A protein and the small-molecule ligand that binds it are described below.
Small molecule (SMILES): CSCC[C@H](NC(=O)[C@H](Cc1ccc(O)cc1)NC(=O)[C@@H]1CCCN1C(=O)[C@H](Cc1ccccc1)NC(=O)[C@@H](NC(=O)CNC(=O)[C@@H]1CCCN1C(=O)[C@H](C)NC(=O)[C@@H](N)Cc1ccccc1)C(C)C)C(=O)O

Sequence of chain 1.A:
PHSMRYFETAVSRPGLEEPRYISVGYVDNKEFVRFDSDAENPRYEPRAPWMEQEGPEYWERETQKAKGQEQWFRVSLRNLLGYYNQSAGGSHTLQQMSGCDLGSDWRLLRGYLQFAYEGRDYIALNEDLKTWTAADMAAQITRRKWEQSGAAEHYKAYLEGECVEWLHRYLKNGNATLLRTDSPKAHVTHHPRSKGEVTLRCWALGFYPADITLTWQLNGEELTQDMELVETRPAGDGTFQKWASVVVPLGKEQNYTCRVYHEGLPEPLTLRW

Binding-site contacts:
Ligand atom CE1 contacts residue TYR155 of chain 1.A at 3.2 Å (hydrophobic).
Ligand atom CZ contacts residue GLU162 of chain 1.A at 3.2 Å.
Ligand atom CB contacts residue TYR155 of chain 1.A at 3.3 Å (hydrophobic).
Ligand atom N contacts residue SER76 of chain 1.A at 3.4 Å (h-bond).
Ligand atom O contacts residue TYR6 of chain 1.A at 3.4 Å.
Ligand atom O contacts residue TRP146 of chain 1.A at 2.5 Å (h-bond).
Ligand atom C contacts residue TYR83 of chain 1.A at 3.2 Å (hydrophobic).
Ligand atom O contacts residue TYR83 of chain 1.A at 3.2 Å (h-bond).
Ligand atom CE contacts residue PHE115 of chain 1.A at 3.4 Å (hydrophobic).
Ligand atom CD1 contacts residue TYR155 of chain 1.A at 3.5 Å (hydrophobic).
Ligand atom CE2 contacts residue LYS65 of chain 1.A at 3.4 Å.
Ligand atom N contacts residue TYR6 of chain 1.A at 3.4 Å (h-bond).
Ligand atom CE contacts residue LEU94 of chain 1.A at 3.3 Å (hydrophobic).
Ligand atom CD1 contacts residue LYS65 of chain 1.A at 3.1 Å.
Ligand atom CB contacts residue TRP166 of chain 1.A at 3.1 Å (hydrophobic).
Ligand atom O contacts residue TYR158 of chain 1.A at 3.0 Å (h-bond).
Ligand atom CD2 contacts residue LYS65 of chain 1.A at 3.4 Å.
Ligand atom N contacts residue GLU62 of chain 1.A at 2.8 Å (salt-bridge).
Ligand atom O contacts residue GLN69 of chain 1.A at 3.4 Å (h-bond).
Ligand atom CG contacts residue TRP146 of chain 1.A at 3.4 Å (hydrophobic).
Ligand atom O contacts residue LYS65 of chain 1.A at 3.1 Å.
Ligand atom CG contacts residue GLN69 of chain 1.A at 3.3 Å.
Ligand atom O contacts residue LYS145 of chain 1.A at 3.1 Å (salt-bridge).
Ligand atom CG contacts residue TRP166 of chain 1.A at 3.3 Å (hydrophobic).
Ligand atom OXT contacts residue THR142 of chain 1.A at 2.6 Å (h-bond).
Ligand atom C contacts residue TRP146 of chain 1.A at 3.5 Å (hydrophobic).
Ligand atom O contacts residue TRP146 of chain 1.A at 3.1 Å (h-bond).
Ligand atom N contacts residue TYR170 of chain 1.A at 2.5 Å (h-bond).
Ligand atom N contacts residue LYS65 of chain 1.A at 3.1 Å (salt-bridge).
Ligand atom CB contacts residue GLU62 of chain 1.A at 3.2 Å.
Ligand atom O contacts residue LYS65 of chain 1.A at 3.2 Å.
Ligand atom O contacts residue ASN79 of chain 1.A at 2.7 Å (h-bond).
Ligand atom CG contacts residue GLU8 of chain 1.A at 3.2 Å.
Ligand atom CZ contacts residue LYS65 of chain 1.A at 3.3 Å.
Ligand atom CG contacts residue LYS65 of chain 1.A at 3.2 Å.
Ligand atom OXT contacts residue TYR83 of chain 1.A at 2.6 Å (h-bond).
Ligand atom CD2 contacts residue TRP166 of chain 1.A at 2.9 Å (hydrophobic).
Ligand atom CG contacts residue ALA151 of chain 1.A at 3.2 Å (hydrophobic).
Ligand atom O contacts residue TRP72 of chain 1.A at 2.9 Å (h-bond).
Ligand atom CE1 contacts residue LYS65 of chain 1.A at 3.2 Å.